Binding-site contacts:
Ligand atom C6 contacts residue ASP154 of chain 4.A at 4.1 Å.
Ligand atom C5 contacts residue ASN227 of chain 4.A at 3.4 Å.
Ligand atom O4 contacts residue ASN226 of chain 4.A at 4.2 Å.
Ligand atom O3 contacts residue ASP206 of chain 4.A at 4.3 Å.
Ligand atom C4 contacts residue ASN226 of chain 4.A at 4.4 Å.
Ligand atom O2 contacts residue PRO7 of chain 4.A at 4.1 Å.
Ligand atom C6 contacts residue ASN226 of chain 4.A at 3.6 Å.
Ligand atom C1 contacts residue GLU228 of chain 4.A at 3.9 Å.
Ligand atom O7 contacts residue THR156 of chain 4.A at 4.0 Å.
Ligand atom N2 contacts residue ASN227 of chain 4.A at 2.8 Å (h-bond).
Ligand atom C2 contacts residue GLU228 of chain 4.A at 3.8 Å.
Ligand atom O6 contacts residue ASP154 of chain 4.A at 3.8 Å.
Ligand atom C4 contacts residue ASN227 of chain 4.A at 4.2 Å.
Ligand atom C8 contacts residue ASN227 of chain 4.A at 4.4 Å.
Ligand atom C7 contacts residue GLU228 of chain 4.A at 3.9 Å.
Ligand atom C3 contacts residue ASN227 of chain 4.A at 3.8 Å.
Ligand atom O3 contacts residue PRO7 of chain 4.A at 4.0 Å.
Ligand atom C7 contacts residue ASN227 of chain 4.A at 3.3 Å.
Ligand atom C4 contacts residue ASN227 of chain 4.A at 4.2 Å.
Ligand atom C2 contacts residue ASN227 of chain 4.A at 2.4 Å.
Ligand atom N2 contacts residue GLU228 of chain 4.A at 3.0 Å (salt-bridge).
Ligand atom C3 contacts residue GLU228 of chain 4.A at 3.9 Å.
Ligand atom C8 contacts residue GLU228 of chain 4.A at 3.9 Å.
Ligand atom C6 contacts residue ASN227 of chain 4.A at 3.3 Å.
Ligand atom O5 contacts residue ASP154 of chain 4.A at 4.3 Å.
Ligand atom C1 contacts residue ASN227 of chain 4.A at 1.4 Å.
Ligand atom O7 contacts residue ASN227 of chain 4.A at 3.4 Å (h-bond).
Ligand atom C6 contacts residue GLU228 of chain 4.A at 4.2 Å.
Ligand atom O5 contacts residue ASN227 of chain 4.A at 2.4 Å (h-bond).
Ligand atom C5 contacts residue ASN227 of chain 4.A at 3.7 Å.
Ligand atom O3 contacts residue ILE205 of chain 4.A at 4.2 Å.

A protein and the small-molecule ligand that binds it are described below.
Small molecule (SMILES): CC(=O)N[C@H]1[C@H](O[C@H]2[C@H](O)[C@@H](NC(C)=O)CO[C@@H]2CO[C@@H]2O[C@@H](C)[C@@H](O)[C@@H](O)[C@@H]2O)O[C@H](CO)[C@@H](O)[C@@H]1O

Sequence of chain 4.A:
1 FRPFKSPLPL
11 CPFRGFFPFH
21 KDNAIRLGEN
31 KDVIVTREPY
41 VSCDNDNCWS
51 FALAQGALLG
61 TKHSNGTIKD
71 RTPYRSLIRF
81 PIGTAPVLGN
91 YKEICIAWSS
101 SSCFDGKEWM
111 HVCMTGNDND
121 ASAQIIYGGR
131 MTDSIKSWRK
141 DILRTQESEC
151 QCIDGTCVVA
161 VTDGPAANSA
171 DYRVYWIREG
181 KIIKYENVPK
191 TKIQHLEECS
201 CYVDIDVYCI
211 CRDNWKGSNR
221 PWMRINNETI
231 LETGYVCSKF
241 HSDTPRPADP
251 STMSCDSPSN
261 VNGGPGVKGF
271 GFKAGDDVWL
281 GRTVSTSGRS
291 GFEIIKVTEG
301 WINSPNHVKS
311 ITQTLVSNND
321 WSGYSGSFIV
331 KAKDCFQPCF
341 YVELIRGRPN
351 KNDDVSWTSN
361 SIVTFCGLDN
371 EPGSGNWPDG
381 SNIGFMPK